This protein binds this small molecule.
Small molecule (SMILES): O=C(Nc1ccc(-c2nnn[nH]2)cc1Cc1ccccc1)c1cccc(CC2CCCCC2)n1

Binding-site contacts:
Ligand atom N32 contacts residue PRO189 of chain 1.A at 3.4 Å.
Ligand atom C22 contacts residue 25G1 of chain 3.H at 3.3 Å.
Ligand atom C21 contacts residue 25G1 of chain 3.H at 3.5 Å.
Ligand atom O15 contacts residue 25G1 of chain 3.G at 3.4 Å.
Ligand atom C29 contacts residue ILE41 of chain 1.A at 3.6 Å (hydrophobic).
Ligand atom C04 contacts residue 25G1 of chain 3.H at 3.7 Å.
Ligand atom C11 contacts residue 25G1 of chain 3.G at 3.5 Å.
Ligand atom C07 contacts residue LEU107 of chain 1.A at 3.8 Å (hydrophobic).
Ligand atom C25 contacts residue PHE186 of chain 1.A at 3.8 Å (hydrophobic).
Ligand atom C04 contacts residue TRP106 of chain 1.A at 3.8 Å (hydrophobic).
Ligand atom C12 contacts residue LEU190 of chain 3.B at 3.8 Å (hydrophobic).
Ligand atom O15 contacts residue 25G1 of chain 3.H at 3.3 Å.
Ligand atom N33 contacts residue PRO189 of chain 1.A at 3.5 Å.
Ligand atom N31 contacts residue THR192 of chain 3.B at 3.3 Å (h-bond).
Ligand atom C19 contacts residue PRO189 of chain 3.B at 3.6 Å (hydrophobic).
Ligand atom C29 contacts residue PHE186 of chain 1.A at 3.6 Å (hydrophobic).
Ligand atom C20 contacts residue 25G1 of chain 3.H at 3.6 Å.
Ligand atom C26 contacts residue LEU76 of chain 1.A at 3.5 Å (hydrophobic).
Ligand atom C14 contacts residue 25G1 of chain 3.H at 3.5 Å.
Ligand atom C12 contacts residue 25G1 of chain 3.H at 3.7 Å.
Ligand atom C27 contacts residue LEU190 of chain 3.B at 3.7 Å (hydrophobic).
Ligand atom C29 contacts residue PHE73 of chain 1.A at 3.5 Å (hydrophobic).
Ligand atom N34 contacts residue LEU44 of chain 3.B at 3.6 Å.
Ligand atom C28 contacts residue ILE41 of chain 1.A at 3.7 Å (hydrophobic).
Ligand atom N32 contacts residue 25G1 of chain 3.H at 3.4 Å.
Ligand atom N16 contacts residue LEU190 of chain 3.B at 3.8 Å.
Ligand atom C30 contacts residue 25G1 of chain 3.H at 3.8 Å.
Ligand atom C14 contacts residue LEU190 of chain 3.B at 3.6 Å (hydrophobic).
Ligand atom C25 contacts residue PHE73 of chain 1.A at 3.6 Å (hydrophobic).
Ligand atom C30 contacts residue PRO189 of chain 1.A at 3.7 Å (hydrophobic).
Ligand atom C10 contacts residue 25G1 of chain 3.G at 3.3 Å.
Ligand atom N34 contacts residue PRO189 of chain 1.A at 3.6 Å.
Ligand atom N16 contacts residue 25G1 of chain 3.H at 3.8 Å.
Ligand atom C06 contacts residue ILE102 of chain 1.A at 3.8 Å (hydrophobic).
Ligand atom C05 contacts residue 25G1 of chain 3.H at 3.7 Å.
Ligand atom N13 contacts residue LEU190 of chain 3.B at 3.9 Å.
Ligand atom N31 contacts residue LEU44 of chain 3.B at 3.8 Å.
Ligand atom N32 contacts residue LEU190 of chain 1.A at 3.8 Å.
Ligand atom C20 contacts residue PRO189 of chain 3.B at 3.4 Å (hydrophobic).
Ligand atom C25 contacts residue LEU76 of chain 1.A at 3.7 Å (hydrophobic).

Sequence of chain 3.B:
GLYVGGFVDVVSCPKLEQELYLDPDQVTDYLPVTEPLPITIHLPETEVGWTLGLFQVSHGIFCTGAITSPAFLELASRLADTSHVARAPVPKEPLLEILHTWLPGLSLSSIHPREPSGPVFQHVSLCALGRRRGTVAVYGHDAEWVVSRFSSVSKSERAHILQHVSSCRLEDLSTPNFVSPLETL

Sequence of chain 1.A:
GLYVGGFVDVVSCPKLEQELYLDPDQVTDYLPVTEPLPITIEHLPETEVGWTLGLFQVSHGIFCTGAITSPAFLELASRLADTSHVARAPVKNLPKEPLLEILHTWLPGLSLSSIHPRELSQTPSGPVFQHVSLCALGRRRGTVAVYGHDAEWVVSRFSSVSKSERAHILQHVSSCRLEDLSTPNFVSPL